Sequence of chain 19.C:
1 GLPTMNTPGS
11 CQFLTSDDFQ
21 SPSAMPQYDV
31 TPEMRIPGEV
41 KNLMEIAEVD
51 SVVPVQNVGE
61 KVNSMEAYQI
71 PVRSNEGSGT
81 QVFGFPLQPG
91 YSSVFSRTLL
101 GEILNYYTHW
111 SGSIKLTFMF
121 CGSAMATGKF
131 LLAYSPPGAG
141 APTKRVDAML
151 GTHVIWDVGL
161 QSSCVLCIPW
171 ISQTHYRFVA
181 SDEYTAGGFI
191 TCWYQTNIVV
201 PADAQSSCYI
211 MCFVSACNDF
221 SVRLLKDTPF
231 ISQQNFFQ

Binding-site contacts:
Ligand atom C2 contacts residue GLN160 of chain 14.A at 3.5 Å.
Ligand atom O2 contacts residue GLN233 of chain 19.C at 2.9 Å (h-bond).
Ligand atom C8 contacts residue GLN234 of chain 19.C at 2.9 Å.
Ligand atom O6 contacts residue ARG234 of chain 19.A at 3.4 Å (salt-bridge).
Ligand atom O2 contacts residue TYR157 of chain 14.A at 3.4 Å.
Ligand atom O4 contacts residue PHE236 of chain 19.C at 2.6 Å.
Ligand atom C13 contacts residue PHE236 of chain 19.C at 3.4 Å (hydrophobic).
Ligand atom N1 contacts residue SER156 of chain 14.A at 2.9 Å.
Ligand atom C13 contacts residue PHE76 of chain 19.A at 2.9 Å (hydrophobic).
Ligand atom C5 contacts residue ASP155 of chain 14.A at 2.5 Å.
Ligand atom C3 contacts residue ASP155 of chain 14.A at 3.0 Å.
Ligand atom C4 contacts residue SER156 of chain 14.A at 3.0 Å.
Ligand atom O1 contacts residue GLN234 of chain 19.C at 2.6 Å (h-bond).
Ligand atom C6 contacts residue GLN160 of chain 14.A at 2.9 Å.
Ligand atom C2 contacts residue SER156 of chain 14.A at 3.6 Å.
Ligand atom C14 contacts residue PHE76 of chain 19.A at 3.3 Å (hydrophobic).
Ligand atom C7 contacts residue GLN234 of chain 19.C at 2.2 Å.
Ligand atom C1 contacts residue GLN160 of chain 14.A at 2.6 Å.
Ligand atom C6 contacts residue SER156 of chain 14.A at 3.4 Å.
Ligand atom O4 contacts residue PHE76 of chain 19.A at 2.2 Å.
Ligand atom O2 contacts residue GLN234 of chain 19.C at 2.5 Å (h-bond).
Ligand atom C21 contacts residue ARG234 of chain 19.A at 3.5 Å.
Ligand atom N1 contacts residue ASP155 of chain 14.A at 2.5 Å (salt-bridge).
Ligand atom N1 contacts residue TYR157 of chain 14.A at 2.5 Å (h-bond).
Ligand atom C12 contacts residue GLN234 of chain 19.C at 2.8 Å.
Ligand atom C21 contacts residue GLN160 of chain 14.A at 3.6 Å.
Ligand atom O5 contacts residue ARG219 of chain 14.A at 3.5 Å (salt-bridge).
Ligand atom O5 contacts residue ARG234 of chain 19.A at 2.7 Å (salt-bridge).
Ligand atom O1 contacts residue GLN233 of chain 19.C at 3.6 Å.
Ligand atom C20 contacts residue PHE76 of chain 19.A at 3.2 Å (hydrophobic).
Ligand atom C6 contacts residue TYR157 of chain 14.A at 2.6 Å (hydrophobic).
Ligand atom C5 contacts residue TYR157 of chain 14.A at 2.8 Å (hydrophobic).
Ligand atom C5 contacts residue SER156 of chain 14.A at 2.9 Å.
Ligand atom C1 contacts residue TYR157 of chain 14.A at 3.5 Å (hydrophobic).
Ligand atom C4 contacts residue TYR157 of chain 14.A at 3.5 Å (hydrophobic).
Ligand atom S1 contacts residue GLN234 of chain 19.C at 2.2 Å (h-bond).
Ligand atom C8 contacts residue ASP155 of chain 14.A at 3.7 Å.
Ligand atom O6 contacts residue GLN160 of chain 14.A at 2.9 Å.
Ligand atom C4 contacts residue ASP155 of chain 14.A at 1.9 Å.
Ligand atom C3 contacts residue SER156 of chain 14.A at 3.2 Å.

Sequence of chain 19.A:
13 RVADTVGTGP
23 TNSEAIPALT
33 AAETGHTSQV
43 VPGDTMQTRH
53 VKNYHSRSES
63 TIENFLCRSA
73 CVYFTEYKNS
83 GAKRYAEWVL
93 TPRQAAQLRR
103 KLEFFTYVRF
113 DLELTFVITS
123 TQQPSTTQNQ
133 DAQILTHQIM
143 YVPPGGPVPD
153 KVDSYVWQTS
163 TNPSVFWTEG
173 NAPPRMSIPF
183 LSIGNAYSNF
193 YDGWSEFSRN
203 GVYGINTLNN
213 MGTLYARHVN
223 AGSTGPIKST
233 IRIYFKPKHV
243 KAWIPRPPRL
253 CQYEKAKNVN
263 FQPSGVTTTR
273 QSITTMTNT

This protein binds this small molecule.
Small molecule (SMILES): O=C(O)c1ccc(NS(=O)(=O)c2ccc(N3C(=O)c4ccccc4C3=O)cc2)cc1

Sequence of chain 14.A:
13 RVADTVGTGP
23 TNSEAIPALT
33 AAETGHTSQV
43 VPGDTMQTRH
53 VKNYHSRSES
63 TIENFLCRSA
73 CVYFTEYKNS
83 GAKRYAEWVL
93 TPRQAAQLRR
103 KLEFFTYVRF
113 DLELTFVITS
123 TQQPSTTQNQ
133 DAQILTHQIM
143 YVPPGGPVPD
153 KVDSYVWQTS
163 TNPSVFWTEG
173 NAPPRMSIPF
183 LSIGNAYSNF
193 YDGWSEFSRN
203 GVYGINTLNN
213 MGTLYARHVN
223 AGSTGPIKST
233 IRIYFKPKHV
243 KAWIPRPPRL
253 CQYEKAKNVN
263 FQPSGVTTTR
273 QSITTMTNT